Binding-site contacts:
Ligand atom N11 contacts residue TRP81 of chain 1.A at 3.2 Å.
Ligand atom O28 contacts residue FE1 of chain 1.D at 2.2 Å.
Ligand atom O28 contacts residue TYR108 of chain 1.A at 3.5 Å (h-bond).
Ligand atom C1 contacts residue TRP81 of chain 1.A at 3.2 Å (hydrophobic).
Ligand atom C5 contacts residue FE1 of chain 1.D at 3.0 Å.
Ligand atom O44 contacts residue TRP81 of chain 1.A at 3.3 Å (h-bond).
Ligand atom C6 contacts residue TRP81 of chain 1.A at 3.4 Å (hydrophobic).
Ligand atom C6 contacts residue SO41 of chain 1.F at 3.6 Å.
Ligand atom C37 contacts residue FE1 of chain 1.D at 3.3 Å.
Ligand atom C37 contacts residue LYS127 of chain 1.A at 3.5 Å.
Ligand atom O41 contacts residue TYR108 of chain 1.A at 2.8 Å (h-bond).
Ligand atom C33 contacts residue SO41 of chain 1.F at 3.1 Å.
Ligand atom C4 contacts residue LYS136 of chain 1.A at 3.4 Å.
Ligand atom C23 contacts residue LEU105 of chain 1.A at 3.6 Å (hydrophobic).
Ligand atom C36 contacts residue FE1 of chain 1.D at 2.9 Å.
Ligand atom C7 contacts residue TRP81 of chain 1.A at 3.4 Å (hydrophobic).
Ligand atom O42 contacts residue FE1 of chain 1.D at 1.7 Å.
Ligand atom C36 contacts residue LYS127 of chain 1.A at 3.6 Å.
Ligand atom O27 contacts residue LYS127 of chain 1.A at 3.0 Å (salt-bridge).
Ligand atom O42 contacts residue LYS136 of chain 1.A at 3.5 Å (salt-bridge).
Ligand atom C6 contacts residue FE1 of chain 1.D at 3.0 Å.
Ligand atom O34 contacts residue SO41 of chain 1.F at 2.6 Å (h-bond).
Ligand atom C37 contacts residue LYS136 of chain 1.A at 3.6 Å.
Ligand atom C5 contacts residue LYS136 of chain 1.A at 3.2 Å.
Ligand atom O44 contacts residue FE1 of chain 1.D at 2.1 Å.
Ligand atom O27 contacts residue FE1 of chain 1.D at 2.4 Å.
Ligand atom O45 contacts residue LYS136 of chain 1.A at 2.6 Å (salt-bridge).
Ligand atom C35 contacts residue SO41 of chain 1.F at 3.5 Å.
Ligand atom C26 contacts residue FE1 of chain 1.D at 3.1 Å.
Ligand atom C23 contacts residue LEU96 of chain 1.A at 3.6 Å (hydrophobic).
Ligand atom C22 contacts residue TYR102 of chain 1.A at 3.4 Å (hydrophobic).
Ligand atom C31 contacts residue SO41 of chain 1.F at 3.1 Å.
Ligand atom N18 contacts residue LYS127 of chain 1.A at 3.3 Å (salt-bridge).
Ligand atom O41 contacts residue FE1 of chain 1.D at 2.8 Å.
Ligand atom O45 contacts residue FE1 of chain 1.D at 2.3 Å.
Ligand atom O28 contacts residue TRP81 of chain 1.A at 3.3 Å (h-bond).
Ligand atom C25 contacts residue FE1 of chain 1.D at 3.0 Å.
Ligand atom C23 contacts residue TYR102 of chain 1.A at 3.4 Å (hydrophobic).
Ligand atom C10 contacts residue TRP81 of chain 1.A at 3.5 Å (hydrophobic).
Ligand atom N32 contacts residue SO41 of chain 1.F at 3.3 Å (h-bond).

A protein and the small-molecule ligand that binds it are described below.
Small molecule (SMILES): C[C@H]1OC(c2cccc(O)c2O)=N[C@@H]1C(=O)N(CCCNC(=O)c1cccc(O)c1O)CCCNC(=O)c1cccc(O)c1O

Sequence of chain 1.A:
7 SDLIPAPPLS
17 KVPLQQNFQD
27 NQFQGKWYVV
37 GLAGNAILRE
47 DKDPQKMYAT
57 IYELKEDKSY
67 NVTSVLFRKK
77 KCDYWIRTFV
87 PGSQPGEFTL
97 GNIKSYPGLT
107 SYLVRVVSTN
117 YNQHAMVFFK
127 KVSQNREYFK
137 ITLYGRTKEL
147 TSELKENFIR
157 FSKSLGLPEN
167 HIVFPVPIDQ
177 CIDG